Binding-site contacts:
Ligand atom O6 contacts residue GLU201 of chain 1.A at 3.7 Å.
Ligand atom N2 contacts residue ASN94 of chain 1.A at 2.9 Å (h-bond).
Ligand atom C8 contacts residue LEU91 of chain 1.A at 3.8 Å (hydrophobic).
Ligand atom C2 contacts residue ASN94 of chain 1.A at 2.5 Å.
Ligand atom C3 contacts residue ASN94 of chain 1.A at 3.8 Å.
Ligand atom C5 contacts residue ASN94 of chain 1.A at 3.7 Å.
Ligand atom C1 contacts residue ASN94 of chain 1.A at 1.4 Å.
Ligand atom N2 contacts residue LYS90 of chain 1.A at 3.4 Å.
Ligand atom C7 contacts residue LYS90 of chain 1.A at 4.0 Å.
Ligand atom C8 contacts residue ASP87 of chain 1.A at 3.7 Å.
Ligand atom C8 contacts residue LYS90 of chain 1.A at 3.8 Å.
Ligand atom C4 contacts residue ASN94 of chain 1.A at 4.3 Å.
Ligand atom C3 contacts residue LYS90 of chain 1.A at 4.5 Å.
Ligand atom C1 contacts residue LYS90 of chain 1.A at 4.2 Å.
Ligand atom O5 contacts residue ASN94 of chain 1.A at 2.4 Å (h-bond).
Ligand atom C2 contacts residue LYS90 of chain 1.A at 4.3 Å.
Ligand atom C7 contacts residue ASN94 of chain 1.A at 4.1 Å.

The small molecule below binds the protein below.
Small molecule (SMILES): CC(=O)N[C@@H]1[C@@H](O)[C@H](O)[C@@H](CO)O[C@H]1O

Sequence of chain 1.A:
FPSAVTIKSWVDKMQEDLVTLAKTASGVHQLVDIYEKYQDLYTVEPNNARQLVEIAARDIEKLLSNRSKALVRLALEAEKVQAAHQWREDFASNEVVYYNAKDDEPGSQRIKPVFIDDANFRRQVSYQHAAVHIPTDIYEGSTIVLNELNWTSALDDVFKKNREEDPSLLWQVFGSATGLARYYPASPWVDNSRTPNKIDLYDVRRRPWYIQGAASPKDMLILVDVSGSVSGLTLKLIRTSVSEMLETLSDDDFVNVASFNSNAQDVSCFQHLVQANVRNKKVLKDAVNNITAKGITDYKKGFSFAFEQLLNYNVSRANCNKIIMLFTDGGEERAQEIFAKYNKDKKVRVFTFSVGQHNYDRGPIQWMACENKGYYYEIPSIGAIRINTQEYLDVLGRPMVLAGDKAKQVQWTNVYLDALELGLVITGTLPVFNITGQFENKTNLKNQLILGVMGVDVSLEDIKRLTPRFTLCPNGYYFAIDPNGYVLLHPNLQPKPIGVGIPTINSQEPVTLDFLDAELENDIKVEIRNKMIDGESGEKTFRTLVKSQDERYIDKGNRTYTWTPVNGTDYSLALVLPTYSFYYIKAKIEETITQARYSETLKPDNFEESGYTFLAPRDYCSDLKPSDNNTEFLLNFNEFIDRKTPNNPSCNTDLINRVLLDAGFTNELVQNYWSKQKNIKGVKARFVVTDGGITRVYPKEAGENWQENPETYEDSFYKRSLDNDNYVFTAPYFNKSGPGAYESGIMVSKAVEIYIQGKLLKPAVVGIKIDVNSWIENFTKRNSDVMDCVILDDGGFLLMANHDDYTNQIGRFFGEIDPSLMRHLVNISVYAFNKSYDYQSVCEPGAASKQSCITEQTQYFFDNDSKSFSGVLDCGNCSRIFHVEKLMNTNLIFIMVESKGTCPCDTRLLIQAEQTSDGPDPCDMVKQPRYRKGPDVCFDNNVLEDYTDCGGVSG